This protein binds this small molecule.
Small molecule (SMILES): CC(=O)N[C@@H]1[C@@H](O)[C@H](O)[C@@H](CO)O[C@H]1O

Sequence of chain 1.N:
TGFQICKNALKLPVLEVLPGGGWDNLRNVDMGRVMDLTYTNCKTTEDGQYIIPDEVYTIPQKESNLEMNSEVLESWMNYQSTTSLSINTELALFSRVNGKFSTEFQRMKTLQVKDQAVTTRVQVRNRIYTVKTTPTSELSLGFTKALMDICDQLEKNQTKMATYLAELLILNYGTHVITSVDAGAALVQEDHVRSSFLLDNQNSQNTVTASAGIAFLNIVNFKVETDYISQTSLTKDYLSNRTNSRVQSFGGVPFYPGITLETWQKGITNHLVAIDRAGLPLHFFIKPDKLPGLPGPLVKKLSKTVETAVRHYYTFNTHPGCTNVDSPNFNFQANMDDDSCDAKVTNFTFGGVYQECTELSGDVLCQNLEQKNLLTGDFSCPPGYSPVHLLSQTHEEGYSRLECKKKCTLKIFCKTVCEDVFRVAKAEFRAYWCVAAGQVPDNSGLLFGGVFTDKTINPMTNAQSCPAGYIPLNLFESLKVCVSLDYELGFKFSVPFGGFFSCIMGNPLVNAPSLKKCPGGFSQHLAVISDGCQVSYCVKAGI

Binding-site contacts:
Ligand atom C4 contacts residue ASN169 of chain 1.N at 4.2 Å.
Ligand atom N2 contacts residue ASN169 of chain 1.N at 2.8 Å (h-bond).
Ligand atom C1 contacts residue ASN169 of chain 1.N at 1.4 Å.
Ligand atom C5 contacts residue ASN169 of chain 1.N at 3.7 Å.
Ligand atom O7 contacts residue ASN169 of chain 1.N at 3.7 Å.
Ligand atom C2 contacts residue ASN169 of chain 1.N at 2.4 Å.
Ligand atom O5 contacts residue ASN169 of chain 1.N at 2.4 Å (h-bond).
Ligand atom C3 contacts residue ASN169 of chain 1.N at 3.8 Å.
Ligand atom C7 contacts residue ASN169 of chain 1.N at 3.5 Å.